Binding-site contacts:
Ligand atom C contacts residue THR148 of chain 1.C at 3.2 Å.
Ligand atom OE2 contacts residue LYS170 of chain 1.C at 3.0 Å (salt-bridge).
Ligand atom CB contacts residue THR149 of chain 1.C at 3.6 Å.
Ligand atom N contacts residue MET174 of chain 1.C at 3.9 Å.
Ligand atom OE1 contacts residue GLY171 of chain 1.C at 3.0 Å.
Ligand atom CB contacts residue TH51 of chain 1.D at 3.5 Å.
Ligand atom CD contacts residue VAL172 of chain 1.C at 3.5 Å (hydrophobic).
Ligand atom OE1 contacts residue VAL172 of chain 1.C at 2.3 Å (h-bond).
Ligand atom CD contacts residue LYS170 of chain 1.C at 3.0 Å.
Ligand atom CB contacts residue THR148 of chain 1.C at 3.9 Å.
Ligand atom CB contacts residue GLU80 of chain 1.D at 3.7 Å.
Ligand atom CG contacts residue LYS170 of chain 1.C at 3.1 Å.
Ligand atom CD contacts residue ASP150 of chain 1.C at 3.9 Å.
Ligand atom OE2 contacts residue THR149 of chain 1.C at 2.8 Å (h-bond).
Ligand atom CD contacts residue TH51 of chain 1.D at 4.1 Å.
Ligand atom C contacts residue GLY112 of chain 1.C at 3.8 Å.
Ligand atom CD contacts residue GLY171 of chain 1.C at 3.6 Å.
Ligand atom N contacts residue GLY112 of chain 1.C at 4.2 Å.
Ligand atom OE1 contacts residue ASP150 of chain 1.C at 3.8 Å.
Ligand atom OE1 contacts residue LYS170 of chain 1.C at 3.6 Å.
Ligand atom CD contacts residue GLY173 of chain 1.C at 4.2 Å.
Ligand atom CG contacts residue THR148 of chain 1.C at 3.7 Å.
Ligand atom CD contacts residue THR149 of chain 1.C at 2.9 Å.
Ligand atom CG contacts residue THR149 of chain 1.C at 3.8 Å.
Ligand atom OE1 contacts residue THR149 of chain 1.C at 2.9 Å (h-bond).
Ligand atom OE2 contacts residue THR148 of chain 1.C at 2.1 Å (h-bond).
Ligand atom CG contacts residue VAL172 of chain 1.C at 4.2 Å (hydrophobic).
Ligand atom OE2 contacts residue ASP150 of chain 1.C at 3.3 Å (salt-bridge).
Ligand atom O contacts residue GLY112 of chain 1.C at 3.8 Å.
Ligand atom CG contacts residue TH51 of chain 1.D at 2.8 Å.
Ligand atom C contacts residue TH51 of chain 1.D at 3.8 Å.
Ligand atom CD contacts residue THR148 of chain 1.C at 3.1 Å.
Ligand atom CB contacts residue GLY173 of chain 1.C at 3.7 Å.
Ligand atom N contacts residue TH51 of chain 1.D at 2.6 Å (h-bond).
Ligand atom OE1 contacts residue GLY173 of chain 1.C at 3.4 Å (h-bond).
Ligand atom OE1 contacts residue THR148 of chain 1.C at 4.2 Å.
Ligand atom CA contacts residue TH51 of chain 1.D at 3.7 Å.
Ligand atom CA contacts residue THR148 of chain 1.C at 4.2 Å.
Ligand atom O contacts residue THR148 of chain 1.C at 3.5 Å (h-bond).
Ligand atom CG contacts residue GLY173 of chain 1.C at 3.5 Å.

Sequence of chain 1.C:
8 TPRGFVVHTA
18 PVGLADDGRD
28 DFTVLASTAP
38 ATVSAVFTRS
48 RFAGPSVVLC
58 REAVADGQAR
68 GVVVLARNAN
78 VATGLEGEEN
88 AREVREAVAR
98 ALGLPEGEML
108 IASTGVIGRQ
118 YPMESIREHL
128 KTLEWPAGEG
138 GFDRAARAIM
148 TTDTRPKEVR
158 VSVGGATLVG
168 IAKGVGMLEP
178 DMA

A small-molecule ligand and the protein it binds are described below.
Small molecule (SMILES): N[C@@H](CCC(=O)O)C(=O)O

Sequence of chain 1.D:
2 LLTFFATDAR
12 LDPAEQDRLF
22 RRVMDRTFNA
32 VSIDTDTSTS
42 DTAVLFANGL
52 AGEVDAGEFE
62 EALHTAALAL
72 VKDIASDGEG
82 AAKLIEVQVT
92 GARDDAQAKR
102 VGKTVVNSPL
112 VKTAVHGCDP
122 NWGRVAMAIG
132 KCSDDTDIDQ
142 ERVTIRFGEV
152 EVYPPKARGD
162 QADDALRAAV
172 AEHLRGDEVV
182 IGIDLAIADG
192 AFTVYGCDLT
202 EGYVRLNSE